Sequence of chain 1.B:
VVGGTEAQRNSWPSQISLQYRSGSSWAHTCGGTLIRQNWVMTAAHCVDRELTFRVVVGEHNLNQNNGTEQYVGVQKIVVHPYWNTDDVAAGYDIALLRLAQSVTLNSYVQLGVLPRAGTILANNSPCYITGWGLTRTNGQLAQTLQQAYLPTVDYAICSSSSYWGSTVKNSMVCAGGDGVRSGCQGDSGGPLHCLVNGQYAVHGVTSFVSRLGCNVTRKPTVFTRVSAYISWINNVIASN

A small-molecule ligand and the protein it binds are described below.
Small molecule (SMILES): CC[C@H](C)[C@H](N)C(=O)O

Binding-site contacts:
Ligand atom C contacts residue CYS184 of chain 1.B at 4.3 Å (hydrophobic).
Ligand atom CD1 contacts residue VAL209 of chain 1.B at 3.8 Å (hydrophobic).
Ligand atom CG2 contacts residue CYS184 of chain 1.B at 3.9 Å (hydrophobic).
Ligand atom CA contacts residue GLN185 of chain 1.B at 3.9 Å.
Ligand atom CG1 contacts residue PHE208 of chain 1.B at 4.0 Å (hydrophobic).
Ligand atom CD1 contacts residue GLY183 of chain 1.B at 3.7 Å.
Ligand atom CG2 contacts residue VAL209 of chain 1.B at 3.0 Å (hydrophobic).
Ligand atom CD1 contacts residue CYS184 of chain 1.B at 3.4 Å (hydrophobic).
Ligand atom CG1 contacts residue SER207 of chain 1.B at 4.0 Å.
Ligand atom C contacts residue HIS45 of chain 1.B at 3.9 Å.
Ligand atom CG1 contacts residue THR206 of chain 1.B at 3.9 Å.
Ligand atom N contacts residue PHE208 of chain 1.B at 4.2 Å.
Ligand atom C contacts residue GLN185 of chain 1.B at 4.0 Å.
Ligand atom N contacts residue SER207 of chain 1.B at 3.2 Å (h-bond).
Ligand atom CB contacts residue ARG1 of chain 1.C at 3.5 Å.
Ligand atom O contacts residue ASP187 of chain 1.B at 3.1 Å (salt-bridge).
Ligand atom O contacts residue ARG1 of chain 1.C at 2.1 Å (salt-bridge).
Ligand atom CB contacts residue GLN185 of chain 1.B at 3.6 Å.
Ligand atom CG2 contacts residue GLN185 of chain 1.B at 3.4 Å.
Ligand atom C contacts residue GLY186 of chain 1.B at 3.6 Å.
Ligand atom CB contacts residue CYS184 of chain 1.B at 3.6 Å (hydrophobic).
Ligand atom CD1 contacts residue ASP187 of chain 1.B at 4.2 Å.
Ligand atom O contacts residue GLY186 of chain 1.B at 3.2 Å (h-bond).
Ligand atom CG1 contacts residue CYS184 of chain 1.B at 4.2 Å (hydrophobic).
Ligand atom C contacts residue ASP187 of chain 1.B at 4.2 Å.
Ligand atom CA contacts residue ARG1 of chain 1.C at 2.5 Å.
Ligand atom N contacts residue ARG1 of chain 1.C at 3.5 Å.
Ligand atom O contacts residue GLN185 of chain 1.B at 3.6 Å.
Ligand atom CD1 contacts residue THR206 of chain 1.B at 3.3 Å.
Ligand atom CB contacts residue SER188 of chain 1.B at 3.4 Å.
Ligand atom O contacts residue CYS184 of chain 1.B at 3.1 Å (h-bond).
Ligand atom CG1 contacts residue VAL209 of chain 1.B at 4.1 Å (hydrophobic).
Ligand atom N contacts residue HIS45 of chain 1.B at 3.5 Å (h-bond).
Ligand atom CA contacts residue HIS45 of chain 1.B at 4.2 Å.
Ligand atom O contacts residue SER188 of chain 1.B at 2.3 Å (h-bond).
Ligand atom C contacts residue ARG1 of chain 1.C at 1.4 Å.
Ligand atom C contacts residue SER188 of chain 1.B at 1.4 Å.
Ligand atom N contacts residue SER188 of chain 1.B at 2.6 Å (h-bond).
Ligand atom CA contacts residue SER188 of chain 1.B at 2.4 Å.
Ligand atom CG1 contacts residue SER188 of chain 1.B at 3.4 Å.